A protein and the small-molecule ligand that binds it are described below.
Small molecule (SMILES): CC(=O)N[C@@H]1[C@@H](O)[C@H](O)[C@@H](CO)O[C@H]1O

Binding-site contacts:
Ligand atom O5 contacts residue LEU251 of chain 1.E at 4.4 Å.
Ligand atom C2 contacts residue SER207 of chain 1.E at 3.4 Å.
Ligand atom C2 contacts residue ASN253 of chain 1.E at 2.5 Å.
Ligand atom C6 contacts residue LEU251 of chain 1.E at 3.7 Å (hydrophobic).
Ligand atom C1 contacts residue SER207 of chain 1.E at 4.4 Å.
Ligand atom C8 contacts residue THR255 of chain 1.E at 4.1 Å.
Ligand atom O6 contacts residue LEU251 of chain 1.E at 3.4 Å.
Ligand atom C3 contacts residue SER207 of chain 1.E at 4.1 Å.
Ligand atom N2 contacts residue VAL205 of chain 1.E at 4.0 Å.
Ligand atom C4 contacts residue ASN253 of chain 1.E at 4.2 Å.
Ligand atom C3 contacts residue ASN253 of chain 1.E at 3.8 Å.
Ligand atom N2 contacts residue SER207 of chain 1.E at 3.5 Å (h-bond).
Ligand atom O5 contacts residue ASN253 of chain 1.E at 2.3 Å (h-bond).
Ligand atom O3 contacts residue SER207 of chain 1.E at 3.7 Å.
Ligand atom C8 contacts residue VAL205 of chain 1.E at 3.6 Å (hydrophobic).
Ligand atom C1 contacts residue ASN253 of chain 1.E at 1.4 Å.
Ligand atom C7 contacts residue ASN253 of chain 1.E at 3.5 Å.
Ligand atom C5 contacts residue ASN253 of chain 1.E at 3.6 Å.
Ligand atom O3 contacts residue GLN128 of chain 1.E at 4.4 Å.
Ligand atom O7 contacts residue ASN253 of chain 1.E at 3.7 Å.
Ligand atom N2 contacts residue ASN253 of chain 1.E at 2.9 Å (h-bond).
Ligand atom C7 contacts residue VAL205 of chain 1.E at 4.4 Å (hydrophobic).

Sequence of chain 1.E:
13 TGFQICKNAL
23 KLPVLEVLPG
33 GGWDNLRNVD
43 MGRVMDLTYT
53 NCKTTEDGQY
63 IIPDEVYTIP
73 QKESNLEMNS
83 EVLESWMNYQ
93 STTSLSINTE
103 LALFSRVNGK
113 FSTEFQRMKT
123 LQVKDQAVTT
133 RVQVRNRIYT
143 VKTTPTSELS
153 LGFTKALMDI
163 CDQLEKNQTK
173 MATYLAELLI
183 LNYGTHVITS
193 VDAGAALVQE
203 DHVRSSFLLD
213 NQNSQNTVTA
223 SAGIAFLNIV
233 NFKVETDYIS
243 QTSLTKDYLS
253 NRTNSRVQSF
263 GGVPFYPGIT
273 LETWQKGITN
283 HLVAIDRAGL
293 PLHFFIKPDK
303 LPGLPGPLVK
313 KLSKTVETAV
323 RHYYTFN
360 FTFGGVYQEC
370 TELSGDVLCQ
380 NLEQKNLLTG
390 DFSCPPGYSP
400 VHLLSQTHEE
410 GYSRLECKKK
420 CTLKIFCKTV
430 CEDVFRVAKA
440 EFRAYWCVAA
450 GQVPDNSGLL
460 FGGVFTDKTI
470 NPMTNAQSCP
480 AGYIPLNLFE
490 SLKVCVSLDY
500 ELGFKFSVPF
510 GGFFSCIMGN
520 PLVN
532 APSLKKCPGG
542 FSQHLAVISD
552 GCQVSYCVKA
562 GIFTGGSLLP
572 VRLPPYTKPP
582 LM